Sequence of chain 3.B:
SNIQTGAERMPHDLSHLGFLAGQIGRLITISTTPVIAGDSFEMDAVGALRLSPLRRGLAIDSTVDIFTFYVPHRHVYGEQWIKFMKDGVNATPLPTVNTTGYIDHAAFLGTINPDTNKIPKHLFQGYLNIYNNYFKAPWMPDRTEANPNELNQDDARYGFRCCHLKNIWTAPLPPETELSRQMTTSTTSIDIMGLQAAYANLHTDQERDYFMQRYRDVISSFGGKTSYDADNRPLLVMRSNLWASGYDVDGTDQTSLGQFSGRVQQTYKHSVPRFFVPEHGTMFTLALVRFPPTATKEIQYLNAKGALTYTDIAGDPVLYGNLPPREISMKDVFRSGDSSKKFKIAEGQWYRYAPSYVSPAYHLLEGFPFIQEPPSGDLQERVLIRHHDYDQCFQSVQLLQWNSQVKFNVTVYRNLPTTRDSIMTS

Binding-site contacts:
Ligand atom O5' contacts residue TYR31 of chain 3.D at 2.2 Å (h-bond).
Ligand atom OP2 contacts residue GLU207 of chain 3.B at 2.0 Å (salt-bridge).
Ligand atom C5' contacts residue ARG420 of chain 4.B at 3.5 Å.
Ligand atom C5 contacts residue ALA27 of chain 3.D at 2.9 Å (hydrophobic).
Ligand atom C5' contacts residue ARG28 of chain 3.D at 2.8 Å.
Ligand atom O5' contacts residue ARG28 of chain 3.D at 3.1 Å (salt-bridge).
Ligand atom OP1 contacts residue ARG28 of chain 3.D at 2.7 Å (salt-bridge).
Ligand atom C4' contacts residue ARG420 of chain 4.B at 3.4 Å.
Ligand atom OP1 contacts residue ARG420 of chain 4.B at 2.4 Å (salt-bridge).
Ligand atom C2 contacts residue SER221 of chain 3.B at 3.7 Å.
Ligand atom C8 contacts residue GLY26 of chain 3.D at 3.7 Å.
Ligand atom P contacts residue PHE211 of chain 3.B at 3.5 Å.
Ligand atom C6 contacts residue ALA27 of chain 3.D at 3.5 Å (hydrophobic).
Ligand atom N7 contacts residue GLY26 of chain 3.D at 2.7 Å.
Ligand atom N7 contacts residue ALA27 of chain 3.D at 1.6 Å.
Ligand atom N6 contacts residue ALA27 of chain 3.D at 3.2 Å (h-bond).
Ligand atom O5' contacts residue ARG420 of chain 4.B at 2.9 Å (salt-bridge).
Ligand atom N9 contacts residue ALA27 of chain 3.D at 3.1 Å.
Ligand atom C6 contacts residue GLY26 of chain 3.D at 3.7 Å.
Ligand atom OP1 contacts residue ASP421 of chain 4.B at 3.7 Å.
Ligand atom O3' contacts residue TYR31 of chain 3.D at 3.2 Å (h-bond).
Ligand atom OP1 contacts residue PHE211 of chain 3.B at 2.1 Å.
Ligand atom OP2 contacts residue ARG420 of chain 4.B at 3.4 Å (salt-bridge).
Ligand atom C5 contacts residue GLY26 of chain 3.D at 3.5 Å.
Ligand atom P contacts residue ARG28 of chain 3.D at 3.4 Å.
Ligand atom C4 contacts residue ALA27 of chain 3.D at 3.5 Å (hydrophobic).
Ligand atom N1 contacts residue SER221 of chain 3.B at 3.6 Å.
Ligand atom C2' contacts residue ARG28 of chain 3.D at 3.7 Å.
Ligand atom OP1 contacts residue THR418 of chain 4.B at 3.2 Å.
Ligand atom P contacts residue GLU207 of chain 3.B at 3.4 Å.
Ligand atom O4' contacts residue ARG420 of chain 4.B at 3.2 Å (salt-bridge).
Ligand atom N7 contacts residue ARG28 of chain 3.D at 3.6 Å (salt-bridge).
Ligand atom O3' contacts residue ARG420 of chain 4.B at 1.7 Å (salt-bridge).
Ligand atom C8 contacts residue ALA27 of chain 3.D at 2.0 Å (hydrophobic).
Ligand atom N6 contacts residue GLY26 of chain 3.D at 3.1 Å.
Ligand atom C5' contacts residue TYR31 of chain 3.D at 3.0 Å (hydrophobic).
Ligand atom C8 contacts residue ARG28 of chain 3.D at 3.1 Å.
Ligand atom P contacts residue ARG420 of chain 4.B at 2.5 Å.
Ligand atom N6 contacts residue ASP217 of chain 3.B at 2.8 Å (salt-bridge).
Ligand atom P contacts residue TYR31 of chain 3.D at 3.5 Å.

This small molecule binds to this protein.
Small molecule (SMILES): N=c1ccn([C@H]2C[C@H](O)[C@@H](CO[P](=O)(O)O[C@H]3C[C@H](n4cnc5c(N)ncnc54)O[C@@H]3CO[P](=O)(O)O[C@H]3C[C@H](n4cnc5c(N)ncnc54)O[C@@H]3CO[P](=O)(O)O[C@H]3C[C@H](n4cnc5c(N)ncnc54)O[C@@H]3COP(=O)(O)O)O2)c(=O)[nH]1

Sequence of chain 3.D:
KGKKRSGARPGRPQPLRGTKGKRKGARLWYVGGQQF

Sequence of chain 4.B:
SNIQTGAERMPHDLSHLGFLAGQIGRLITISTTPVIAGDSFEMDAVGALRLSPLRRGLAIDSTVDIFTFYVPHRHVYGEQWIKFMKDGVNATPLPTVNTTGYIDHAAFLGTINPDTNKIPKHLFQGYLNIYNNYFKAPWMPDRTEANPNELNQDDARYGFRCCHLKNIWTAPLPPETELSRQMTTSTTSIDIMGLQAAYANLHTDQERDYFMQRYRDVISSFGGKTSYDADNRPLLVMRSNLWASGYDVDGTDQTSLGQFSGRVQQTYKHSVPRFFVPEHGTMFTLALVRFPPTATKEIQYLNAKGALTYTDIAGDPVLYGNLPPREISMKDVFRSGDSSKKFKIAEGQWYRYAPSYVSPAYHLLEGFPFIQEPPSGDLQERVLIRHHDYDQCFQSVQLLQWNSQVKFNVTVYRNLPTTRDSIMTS